Binding-site contacts:
Ligand atom CAK contacts residue LYS46 of chain 1.A at 3.7 Å.
Ligand atom OAM contacts residue ARG157 of chain 1.A at 2.9 Å (salt-bridge).
Ligand atom C8 contacts residue GLY26 of chain 1.A at 3.4 Å.
Ligand atom CAL contacts residue GLY26 of chain 1.A at 3.5 Å.
Ligand atom C6 contacts residue GLU43 of chain 1.A at 3.6 Å.
Ligand atom OAN contacts residue PHE24 of chain 1.A at 3.4 Å.
Ligand atom O6 contacts residue GLU43 of chain 1.A at 3.4 Å.
Ligand atom C7 contacts residue GLY26 of chain 1.A at 3.6 Å.
Ligand atom CAL contacts residue SER25 of chain 1.A at 3.7 Å.
Ligand atom CAU contacts residue TRP73 of chain 1.A at 3.8 Å (hydrophobic).
Ligand atom OAN contacts residue GLY26 of chain 1.A at 3.3 Å (h-bond).
Ligand atom CAK contacts residue VAL47 of chain 1.A at 3.6 Å (hydrophobic).
Ligand atom O3 contacts residue LYS46 of chain 1.A at 2.9 Å (salt-bridge).
Ligand atom OAN contacts residue SER25 of chain 1.A at 2.7 Å (h-bond).
Ligand atom C8 contacts residue SER25 of chain 1.A at 3.3 Å.
Ligand atom C6 contacts residue GLY26 of chain 1.A at 3.8 Å.
Ligand atom C3 contacts residue TRP73 of chain 1.A at 3.7 Å (hydrophobic).
Ligand atom OAN contacts residue LYS46 of chain 1.A at 2.8 Å (salt-bridge).
Ligand atom O1 contacts residue PRO28 of chain 1.A at 3.2 Å.
Ligand atom C7 contacts residue SER25 of chain 1.A at 3.4 Å.
Ligand atom C1 contacts residue TRP73 of chain 1.A at 3.8 Å (hydrophobic).
Ligand atom N2 contacts residue GLY26 of chain 1.A at 2.9 Å (h-bond).
Ligand atom C6 contacts residue ARG157 of chain 1.A at 3.6 Å.
Ligand atom C4 contacts residue SER25 of chain 1.A at 3.8 Å.
Ligand atom O5 contacts residue TYR27 of chain 1.A at 3.7 Å.
Ligand atom N2 contacts residue SER25 of chain 1.A at 3.3 Å (h-bond).
Ligand atom OAM contacts residue PHE24 of chain 1.A at 3.5 Å.
Ligand atom C5 contacts residue GLY26 of chain 1.A at 3.7 Å.
Ligand atom OAM contacts residue GLY26 of chain 1.A at 3.1 Å (h-bond).
Ligand atom O4 contacts residue LYS46 of chain 1.A at 3.2 Å (salt-bridge).
Ligand atom C6 contacts residue TYR27 of chain 1.A at 3.6 Å (hydrophobic).
Ligand atom CAU contacts residue PRO28 of chain 1.A at 3.5 Å (hydrophobic).
Ligand atom O5 contacts residue GLY26 of chain 1.A at 3.4 Å (h-bond).
Ligand atom C4 contacts residue GLY26 of chain 1.A at 3.4 Å.
Ligand atom CAB contacts residue ARG157 of chain 1.A at 3.8 Å.
Ligand atom CAL contacts residue PHE24 of chain 1.A at 3.6 Å (hydrophobic).
Ligand atom CAL contacts residue LYS46 of chain 1.A at 3.7 Å.
Ligand atom O3 contacts residue SER25 of chain 1.A at 3.1 Å (h-bond).
Ligand atom O6 contacts residue ARG157 of chain 1.A at 2.9 Å (salt-bridge).
Ligand atom CAK contacts residue GLU43 of chain 1.A at 3.7 Å.

Sequence of chain 1.A:
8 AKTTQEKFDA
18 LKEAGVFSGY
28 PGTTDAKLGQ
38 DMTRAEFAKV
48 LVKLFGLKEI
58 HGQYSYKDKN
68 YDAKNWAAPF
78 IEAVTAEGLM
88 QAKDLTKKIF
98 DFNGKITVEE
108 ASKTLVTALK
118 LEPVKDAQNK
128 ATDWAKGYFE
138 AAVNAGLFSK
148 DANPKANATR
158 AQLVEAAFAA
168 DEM

The protein below binds the small molecule below.
Small molecule (SMILES): CO[C@@H]1O[C@@H]2CO[C@](C)(C(=O)O)O[C@H]2[C@H](O)[C@@H]1NC(C)=O